The protein below binds the small molecule below.
Small molecule (SMILES): CCCCCCCO[C@@H]1O[C@H](CO)[C@@H](O)[C@H](O)[C@H]1O

Binding-site contacts:
Ligand atom O6 contacts residue VAL110 of chain 1.B at 4.0 Å.
Ligand atom C11 contacts residue LYS114 of chain 1.B at 4.4 Å.
Ligand atom C8 contacts residue ILE267 of chain 1.B at 3.5 Å (hydrophobic).
Ligand atom O1 contacts residue GLU266 of chain 1.B at 3.2 Å.
Ligand atom C7 contacts residue VAL110 of chain 1.B at 4.0 Å (hydrophobic).
Ligand atom C12 contacts residue THR92 of chain 1.B at 3.9 Å.
Ligand atom C13 contacts residue THR92 of chain 1.B at 4.0 Å.
Ligand atom C2 contacts residue GLU266 of chain 1.B at 3.7 Å.
Ligand atom C11 contacts residue VAL88 of chain 1.B at 4.2 Å (hydrophobic).
Ligand atom C13 contacts residue VAL88 of chain 1.B at 4.4 Å (hydrophobic).
Ligand atom C9 contacts residue LEU263 of chain 1.B at 3.5 Å (hydrophobic).
Ligand atom O1 contacts residue ILE267 of chain 1.B at 4.3 Å.
Ligand atom C11 contacts residue LEU263 of chain 1.B at 4.4 Å (hydrophobic).
Ligand atom C2 contacts residue LYS114 of chain 1.B at 4.1 Å.
Ligand atom C10 contacts residue LEU263 of chain 1.B at 4.2 Å (hydrophobic).
Ligand atom C8 contacts residue LYS114 of chain 1.B at 3.6 Å.
Ligand atom C1 contacts residue GLU266 of chain 1.B at 4.3 Å.
Ligand atom C13 contacts residue LEU263 of chain 1.B at 4.4 Å (hydrophobic).
Ligand atom C3 contacts residue LYS114 of chain 1.B at 4.5 Å.
Ligand atom O2 contacts residue GLU266 of chain 1.B at 3.1 Å (salt-bridge).
Ligand atom C1 contacts residue LYS114 of chain 1.B at 4.4 Å.
Ligand atom C7 contacts residue GLU266 of chain 1.B at 3.8 Å.
Ligand atom C7 contacts residue LYS114 of chain 1.B at 4.3 Å.
Ligand atom C9 contacts residue ILE267 of chain 1.B at 3.4 Å (hydrophobic).
Ligand atom O5 contacts residue GLU266 of chain 1.B at 4.4 Å.
Ligand atom C10 contacts residue VAL110 of chain 1.B at 4.3 Å (hydrophobic).
Ligand atom C12 contacts residue VAL88 of chain 1.B at 4.4 Å (hydrophobic).
Ligand atom O2 contacts residue LYS114 of chain 1.B at 2.9 Å (salt-bridge).
Ligand atom C12 contacts residue LEU113 of chain 1.B at 3.8 Å (hydrophobic).
Ligand atom O1 contacts residue LYS114 of chain 1.B at 4.3 Å.
Ligand atom O5 contacts residue VAL110 of chain 1.B at 4.2 Å.
Ligand atom C8 contacts residue GLU266 of chain 1.B at 4.0 Å.
Ligand atom C11 contacts residue LEU113 of chain 1.B at 4.0 Å (hydrophobic).

Sequence of chain 1.B:
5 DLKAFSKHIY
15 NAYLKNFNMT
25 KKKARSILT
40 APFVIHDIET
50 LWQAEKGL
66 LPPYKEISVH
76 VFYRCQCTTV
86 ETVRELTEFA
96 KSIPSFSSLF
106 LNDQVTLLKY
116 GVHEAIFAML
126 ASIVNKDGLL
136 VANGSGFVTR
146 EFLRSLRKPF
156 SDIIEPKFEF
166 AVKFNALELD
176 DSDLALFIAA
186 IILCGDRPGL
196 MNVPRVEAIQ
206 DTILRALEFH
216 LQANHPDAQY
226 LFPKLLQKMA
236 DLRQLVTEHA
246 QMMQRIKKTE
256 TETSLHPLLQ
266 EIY